Sequence of chain 1.C:
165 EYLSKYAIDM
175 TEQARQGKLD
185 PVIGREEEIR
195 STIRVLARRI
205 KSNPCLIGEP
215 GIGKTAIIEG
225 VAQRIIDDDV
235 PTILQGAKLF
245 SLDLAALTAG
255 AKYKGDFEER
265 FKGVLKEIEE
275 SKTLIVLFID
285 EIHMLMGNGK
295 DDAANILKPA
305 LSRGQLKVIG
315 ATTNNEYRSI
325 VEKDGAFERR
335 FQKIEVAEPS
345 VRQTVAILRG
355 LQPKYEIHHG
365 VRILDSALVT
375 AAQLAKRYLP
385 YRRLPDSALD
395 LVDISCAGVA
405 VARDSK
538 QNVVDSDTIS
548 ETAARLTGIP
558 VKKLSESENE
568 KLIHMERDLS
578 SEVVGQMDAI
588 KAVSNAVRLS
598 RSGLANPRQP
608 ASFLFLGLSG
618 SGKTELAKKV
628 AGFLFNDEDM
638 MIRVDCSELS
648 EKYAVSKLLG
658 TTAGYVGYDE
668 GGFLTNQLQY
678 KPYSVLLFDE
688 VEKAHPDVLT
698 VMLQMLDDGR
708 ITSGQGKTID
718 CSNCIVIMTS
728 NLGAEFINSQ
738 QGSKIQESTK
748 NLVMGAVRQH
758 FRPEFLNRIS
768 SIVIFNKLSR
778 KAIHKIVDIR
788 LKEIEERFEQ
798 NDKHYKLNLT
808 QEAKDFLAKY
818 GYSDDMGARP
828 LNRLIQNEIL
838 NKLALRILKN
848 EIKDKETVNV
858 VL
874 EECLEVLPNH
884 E

Binding-site contacts:
Ligand atom S1G contacts residue ALA330 of chain 1.B at 3.8 Å.
Ligand atom O1B contacts residue LYS218 of chain 1.C at 3.6 Å.
Ligand atom O3B contacts residue ARG334 of chain 1.B at 3.4 Å (salt-bridge).
Ligand atom C2 contacts residue VAL186 of chain 1.C at 3.7 Å (hydrophobic).
Ligand atom O1B contacts residue THR219 of chain 1.C at 2.8 Å (h-bond).
Ligand atom O2B contacts residue ILE216 of chain 1.C at 3.7 Å.
Ligand atom O2G contacts residue THR219 of chain 1.C at 3.6 Å.
Ligand atom N6 contacts residue ILE187 of chain 1.C at 2.9 Å (h-bond).
Ligand atom O2A contacts residue THR219 of chain 1.C at 2.7 Å (h-bond).
Ligand atom O2B contacts residue GLY217 of chain 1.C at 2.7 Å (h-bond).
Ligand atom O2' contacts residue ASP184 of chain 1.C at 2.8 Å (salt-bridge).
Ligand atom C2' contacts residue ASP184 of chain 1.C at 3.7 Å.
Ligand atom O2A contacts residue LYS218 of chain 1.C at 3.5 Å (salt-bridge).
Ligand atom N1 contacts residue VAL186 of chain 1.C at 3.5 Å.
Ligand atom C2 contacts residue PRO185 of chain 1.C at 3.2 Å (hydrophobic).
Ligand atom PG contacts residue ARG334 of chain 1.B at 2.9 Å.
Ligand atom C8 contacts residue PRO389 of chain 1.C at 3.6 Å (hydrophobic).
Ligand atom O2G contacts residue ARG334 of chain 1.B at 3.0 Å (salt-bridge).
Ligand atom O3B contacts residue PRO214 of chain 1.C at 2.7 Å (h-bond).
Ligand atom PB contacts residue LYS218 of chain 1.C at 3.7 Å.
Ligand atom O5' contacts residue GLY217 of chain 1.C at 3.5 Å (h-bond).
Ligand atom PA contacts residue THR219 of chain 1.C at 3.5 Å.
Ligand atom C5' contacts residue GLY217 of chain 1.C at 3.6 Å.
Ligand atom S1G contacts residue PRO214 of chain 1.C at 3.7 Å.
Ligand atom N6 contacts residue ARG189 of chain 1.C at 3.7 Å.
Ligand atom O2B contacts residue LYS218 of chain 1.C at 2.9 Å (salt-bridge).
Ligand atom C6 contacts residue ILE351 of chain 1.C at 3.7 Å (hydrophobic).
Ligand atom O2B contacts residue PRO214 of chain 1.C at 3.4 Å (h-bond).
Ligand atom N6 contacts residue ILE351 of chain 1.C at 3.4 Å.
Ligand atom N1 contacts residue ILE187 of chain 1.C at 3.0 Å (h-bond).
Ligand atom PB contacts residue PRO214 of chain 1.C at 3.5 Å.
Ligand atom O3G contacts residue LYS218 of chain 1.C at 3.7 Å.
Ligand atom C1' contacts residue LEU393 of chain 1.C at 3.6 Å (hydrophobic).
Ligand atom O1A contacts residue THR219 of chain 1.C at 3.7 Å.
Ligand atom N7 contacts residue ARG189 of chain 1.C at 3.7 Å.
Ligand atom O2A contacts residue ALA220 of chain 1.C at 3.1 Å (h-bond).
Ligand atom O4' contacts residue LEU393 of chain 1.C at 3.4 Å.
Ligand atom O4' contacts residue PRO389 of chain 1.C at 3.6 Å (h-bond).
Ligand atom O2A contacts residue GLY217 of chain 1.C at 3.5 Å.
Ligand atom S1G contacts residue ARG334 of chain 1.B at 1.7 Å (salt-bridge).

Sequence of chain 1.B:
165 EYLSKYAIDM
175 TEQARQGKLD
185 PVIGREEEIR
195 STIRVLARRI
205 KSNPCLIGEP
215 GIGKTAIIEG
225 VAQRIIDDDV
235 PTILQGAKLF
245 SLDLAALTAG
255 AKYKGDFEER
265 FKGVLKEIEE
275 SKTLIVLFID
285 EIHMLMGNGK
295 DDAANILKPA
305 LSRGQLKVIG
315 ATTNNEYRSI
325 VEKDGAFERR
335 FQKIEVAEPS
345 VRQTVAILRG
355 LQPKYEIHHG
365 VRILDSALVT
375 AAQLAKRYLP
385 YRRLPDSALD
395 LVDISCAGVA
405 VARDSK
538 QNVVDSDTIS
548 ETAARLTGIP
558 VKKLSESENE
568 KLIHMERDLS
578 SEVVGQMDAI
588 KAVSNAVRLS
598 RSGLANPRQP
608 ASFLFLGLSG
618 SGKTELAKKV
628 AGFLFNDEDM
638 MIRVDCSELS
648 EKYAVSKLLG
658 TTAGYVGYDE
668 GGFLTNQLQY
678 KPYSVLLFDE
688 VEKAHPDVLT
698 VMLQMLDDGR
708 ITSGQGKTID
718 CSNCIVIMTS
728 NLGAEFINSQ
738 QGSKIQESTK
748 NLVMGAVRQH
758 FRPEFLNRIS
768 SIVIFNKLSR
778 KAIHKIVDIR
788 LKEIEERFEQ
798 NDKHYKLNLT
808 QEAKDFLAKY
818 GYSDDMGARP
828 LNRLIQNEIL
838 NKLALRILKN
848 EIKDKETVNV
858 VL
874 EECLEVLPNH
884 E

A small-molecule ligand and the protein it binds are described below.
Small molecule (SMILES): Nc1ncnc2c1ncn2[C@@H]1O[C@H](COP(=O)(O)OP(=O)(O)OP(O)(O)=S)[C@@H](O)[C@H]1O